Binding-site contacts:
Ligand atom P contacts residue ARG84 of chain 2.A at 3.7 Å.
Ligand atom O5' contacts residue ARG157 of chain 2.A at 3.4 Å (salt-bridge).
Ligand atom O2' contacts residue VAL206 of chain 2.A at 4.3 Å.
Ligand atom P contacts residue TYR158 of chain 2.A at 3.8 Å.
Ligand atom O3P contacts residue ARG157 of chain 2.A at 2.6 Å (salt-bridge).
Ligand atom N3 contacts residue ASN203 of chain 2.A at 3.4 Å (h-bond).
Ligand atom O2' contacts residue LEU202 of chain 2.A at 4.0 Å.
Ligand atom C1' contacts residue LEU202 of chain 2.A at 4.2 Å (hydrophobic).
Ligand atom C2 contacts residue ASN203 of chain 2.A at 4.1 Å.
Ligand atom N3 contacts residue LEU202 of chain 2.A at 4.2 Å.
Ligand atom O2P contacts residue TYR158 of chain 2.A at 4.1 Å.
Ligand atom O1P contacts residue ARG84 of chain 2.A at 2.8 Å (salt-bridge).
Ligand atom O2P contacts residue ARG84 of chain 2.A at 3.6 Å (salt-bridge).
Ligand atom O1P contacts residue ARG157 of chain 2.A at 3.0 Å (salt-bridge).
Ligand atom P contacts residue ARG157 of chain 2.A at 3.5 Å.
Ligand atom C1' contacts residue ASN203 of chain 2.A at 4.3 Å.
Ligand atom O3P contacts residue ASN203 of chain 2.A at 3.7 Å.
Ligand atom O3P contacts residue TYR158 of chain 2.A at 3.7 Å.
Ligand atom C2' contacts residue LEU250 of chain 2.A at 4.5 Å (hydrophobic).
Ligand atom O4' contacts residue ASN203 of chain 2.A at 4.0 Å.
Ligand atom O1P contacts residue TYR158 of chain 2.A at 2.8 Å.
Ligand atom C2 contacts residue LYS150 of chain 2.A at 4.4 Å.
Ligand atom O2' contacts residue ASN254 of chain 2.A at 4.2 Å.
Ligand atom O5' contacts residue ARG84 of chain 2.A at 4.2 Å.

A protein and the small-molecule ligand that binds it are described below.
Small molecule (SMILES): O=c1[nH]cnc2c1ncn2[C@@H]1O[C@H](COP(=O)(O)O)[C@@H](O)[C@H]1O

Sequence of chain 2.A:
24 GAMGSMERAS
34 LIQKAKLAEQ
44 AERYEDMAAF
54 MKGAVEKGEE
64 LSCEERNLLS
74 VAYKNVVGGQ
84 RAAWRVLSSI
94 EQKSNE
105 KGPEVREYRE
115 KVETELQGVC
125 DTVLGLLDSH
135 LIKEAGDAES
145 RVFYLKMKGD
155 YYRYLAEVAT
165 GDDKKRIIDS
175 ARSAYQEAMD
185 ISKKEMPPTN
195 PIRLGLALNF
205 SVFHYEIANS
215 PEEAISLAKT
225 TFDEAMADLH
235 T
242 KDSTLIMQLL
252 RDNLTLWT